Sequence of chain 1.C:
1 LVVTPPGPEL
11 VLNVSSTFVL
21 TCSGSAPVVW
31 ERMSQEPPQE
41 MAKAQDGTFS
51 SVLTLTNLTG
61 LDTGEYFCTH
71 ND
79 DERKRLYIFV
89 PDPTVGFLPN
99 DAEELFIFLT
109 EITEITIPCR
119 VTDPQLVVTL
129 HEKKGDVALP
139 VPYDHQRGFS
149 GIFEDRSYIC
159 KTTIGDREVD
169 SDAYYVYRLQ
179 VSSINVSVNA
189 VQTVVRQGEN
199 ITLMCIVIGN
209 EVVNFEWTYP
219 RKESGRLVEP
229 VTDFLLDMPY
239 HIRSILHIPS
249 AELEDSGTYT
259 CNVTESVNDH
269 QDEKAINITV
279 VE

Binding-site contacts:
Ligand atom O5 contacts residue ASN13 of chain 1.C at 2.4 Å (h-bond).
Ligand atom C3 contacts residue ASN13 of chain 1.C at 3.6 Å.
Ligand atom C8 contacts residue ASN13 of chain 1.C at 4.3 Å.
Ligand atom N2 contacts residue ASN13 of chain 1.C at 2.5 Å (h-bond).
Ligand atom C7 contacts residue ASN13 of chain 1.C at 3.4 Å.
Ligand atom O7 contacts residue ASN13 of chain 1.C at 3.9 Å.
Ligand atom C4 contacts residue ASN13 of chain 1.C at 3.8 Å.
Ligand atom O4 contacts residue ASN13 of chain 1.C at 4.2 Å.
Ligand atom C5 contacts residue ASN13 of chain 1.C at 3.0 Å.
Ligand atom C6 contacts residue ASN13 of chain 1.C at 4.3 Å.
Ligand atom O3 contacts residue ASN13 of chain 1.C at 4.3 Å.
Ligand atom C1 contacts residue ASN13 of chain 1.C at 1.4 Å.
Ligand atom C2 contacts residue ASN13 of chain 1.C at 2.4 Å.

The small molecule below binds the protein below.
Small molecule (SMILES): CC(=O)N[C@@H]1[C@@H](O)[C@H](O)[C@@H](CO)O[C@@H]1O